Sequence of chain 1.C:
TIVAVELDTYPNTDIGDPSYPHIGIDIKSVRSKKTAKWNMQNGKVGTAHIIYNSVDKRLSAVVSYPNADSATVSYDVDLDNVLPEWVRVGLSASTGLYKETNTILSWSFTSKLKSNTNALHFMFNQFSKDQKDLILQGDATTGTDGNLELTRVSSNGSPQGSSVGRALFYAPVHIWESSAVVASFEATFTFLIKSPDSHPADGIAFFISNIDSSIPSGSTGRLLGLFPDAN

The small molecule below binds the protein below.
Small molecule (SMILES): CO[C@H]1O[C@H](CO)[C@@H](O)[C@H](O)[C@@H]1O

Binding-site contacts:
Ligand atom C6 contacts residue ALA207 of chain 1.C at 3.9 Å (hydrophobic).
Ligand atom C6 contacts residue ASP208 of chain 1.C at 3.7 Å.
Ligand atom O5 contacts residue GLY98 of chain 1.C at 4.0 Å.
Ligand atom C4 contacts residue GLY98 of chain 1.C at 4.2 Å.
Ligand atom C6 contacts residue TYR100 of chain 1.C at 3.9 Å (hydrophobic).
Ligand atom C5 contacts residue TYR12 of chain 1.C at 4.0 Å (hydrophobic).
Ligand atom C1 contacts residue LEU99 of chain 1.C at 3.8 Å (hydrophobic).
Ligand atom O4 contacts residue ASN14 of chain 1.C at 2.9 Å (h-bond).
Ligand atom C2 contacts residue LEU99 of chain 1.C at 4.3 Å (hydrophobic).
Ligand atom C4 contacts residue ASP208 of chain 1.C at 3.6 Å.
Ligand atom O6 contacts residue TYR100 of chain 1.C at 3.0 Å (h-bond).
Ligand atom C4 contacts residue ASN14 of chain 1.C at 4.1 Å.
Ligand atom C5 contacts residue ASP208 of chain 1.C at 4.3 Å.
Ligand atom C6 contacts residue LEU99 of chain 1.C at 4.1 Å (hydrophobic).
Ligand atom O4 contacts residue ARG228 of chain 1.C at 3.4 Å (salt-bridge).
Ligand atom O4 contacts residue ASP208 of chain 1.C at 2.8 Å (salt-bridge).
Ligand atom O4 contacts residue TYR12 of chain 1.C at 4.0 Å.
Ligand atom O6 contacts residue LEU99 of chain 1.C at 3.2 Å (h-bond).
Ligand atom C4 contacts residue ARG228 of chain 1.C at 4.0 Å.
Ligand atom C4 contacts residue GLY227 of chain 1.C at 4.0 Å.
Ligand atom O5 contacts residue TYR100 of chain 1.C at 4.2 Å.
Ligand atom O3 contacts residue GLY227 of chain 1.C at 3.5 Å.
Ligand atom O6 contacts residue GLY98 of chain 1.C at 3.3 Å.
Ligand atom C5 contacts residue GLY98 of chain 1.C at 4.5 Å.
Ligand atom C5 contacts residue LEU99 of chain 1.C at 4.0 Å (hydrophobic).
Ligand atom C3 contacts residue GLY227 of chain 1.C at 4.3 Å.
Ligand atom O5 contacts residue LEU99 of chain 1.C at 3.0 Å (h-bond).
Ligand atom C7 contacts residue LEU99 of chain 1.C at 4.4 Å (hydrophobic).
Ligand atom O3 contacts residue ARG228 of chain 1.C at 3.2 Å (salt-bridge).
Ligand atom C6 contacts residue GLY98 of chain 1.C at 4.5 Å.
Ligand atom O6 contacts residue ASP208 of chain 1.C at 3.0 Å (salt-bridge).
Ligand atom C3 contacts residue ASN14 of chain 1.C at 4.4 Å.
Ligand atom C3 contacts residue ARG228 of chain 1.C at 4.2 Å.
Ligand atom C6 contacts residue TYR12 of chain 1.C at 3.6 Å (hydrophobic).
Ligand atom O6 contacts residue ALA207 of chain 1.C at 3.4 Å.
Ligand atom O2 contacts residue GLY98 of chain 1.C at 3.5 Å.
Ligand atom O2 contacts residue LEU99 of chain 1.C at 3.6 Å.
Ligand atom O4 contacts residue GLY227 of chain 1.C at 4.0 Å.
Ligand atom O3 contacts residue THR226 of chain 1.C at 4.2 Å.
Ligand atom C5 contacts residue ASN14 of chain 1.C at 4.5 Å.